This small molecule binds to this protein.
Small molecule (SMILES): CN[C@@H](C)C(=O)N[C@H](C(=O)N1CCC[C@H]1C(=O)Nc1snnc1-c1ccccc1)C1CCCCC1

Binding-site contacts:
Ligand atom N contacts residue LEU75 of chain 1.A at 3.7 Å.
Ligand atom N contacts residue ASP82 of chain 1.A at 2.7 Å (salt-bridge).
Ligand atom C contacts residue TRP91 of chain 1.A at 3.8 Å (hydrophobic).
Ligand atom C35 contacts residue LYS65 of chain 1.A at 3.7 Å.
Ligand atom C34 contacts residue GLY74 of chain 1.A at 3.7 Å.
Ligand atom C34 contacts residue VAL66 of chain 1.A at 3.6 Å (hydrophobic).
Ligand atom C36 contacts residue GLY74 of chain 1.A at 3.5 Å.
Ligand atom CB contacts residue ASP82 of chain 1.A at 3.6 Å.
Ligand atom CB contacts residue TRP78 of chain 1.A at 3.6 Å (hydrophobic).
Ligand atom C contacts residue GLN76 of chain 1.A at 3.6 Å.
Ligand atom O contacts residue GLN76 of chain 1.A at 2.9 Å (h-bond).
Ligand atom O contacts residue GLU87 of chain 1.A at 3.2 Å (salt-bridge).
Ligand atom CG contacts residue TRP91 of chain 1.A at 3.4 Å (hydrophobic).
Ligand atom CA contacts residue GLY74 of chain 1.A at 3.1 Å.
Ligand atom CA contacts residue SER77 of chain 1.A at 3.5 Å.
Ligand atom C33 contacts residue ARG67 of chain 1.A at 3.5 Å.
Ligand atom CA contacts residue ASP82 of chain 1.A at 3.5 Å.
Ligand atom CD contacts residue TRP91 of chain 1.A at 3.6 Å (hydrophobic).
Ligand atom CA contacts residue GLU87 of chain 1.A at 3.7 Å.
Ligand atom O contacts residue LEU75 of chain 1.A at 3.5 Å.
Ligand atom C27 contacts residue GLN76 of chain 1.A at 3.7 Å.
Ligand atom C35 contacts residue GLY74 of chain 1.A at 3.4 Å.
Ligand atom C35 contacts residue LEU75 of chain 1.A at 3.3 Å (hydrophobic).
Ligand atom CA contacts residue GLN76 of chain 1.A at 3.4 Å.
Ligand atom C2 contacts residue SER77 of chain 1.A at 3.8 Å.
Ligand atom N contacts residue GLN76 of chain 1.A at 2.9 Å (h-bond).
Ligand atom CM contacts residue SER77 of chain 1.A at 3.6 Å.
Ligand atom CB contacts residue GLU87 of chain 1.A at 3.5 Å.
Ligand atom C contacts residue GLY74 of chain 1.A at 3.5 Å.
Ligand atom O contacts residue TRP91 of chain 1.A at 3.0 Å (h-bond).
Ligand atom CM contacts residue ASP82 of chain 1.A at 3.3 Å.
Ligand atom C contacts residue GLU87 of chain 1.A at 3.8 Å.
Ligand atom N contacts residue GLU87 of chain 1.A at 3.2 Å (salt-bridge).
Ligand atom CB contacts residue GLY74 of chain 1.A at 3.8 Å.
Ligand atom N28 contacts residue GLN76 of chain 1.A at 3.5 Å (h-bond).
Ligand atom N25 contacts residue GLY74 of chain 1.A at 3.0 Å (h-bond).
Ligand atom C35 contacts residue VAL66 of chain 1.A at 3.4 Å (hydrophobic).
Ligand atom CB contacts residue GLN76 of chain 1.A at 3.6 Å.
Ligand atom C36 contacts residue LEU75 of chain 1.A at 3.6 Å (hydrophobic).
Ligand atom C contacts residue LEU75 of chain 1.A at 3.7 Å (hydrophobic).

Sequence of chain 1.A:
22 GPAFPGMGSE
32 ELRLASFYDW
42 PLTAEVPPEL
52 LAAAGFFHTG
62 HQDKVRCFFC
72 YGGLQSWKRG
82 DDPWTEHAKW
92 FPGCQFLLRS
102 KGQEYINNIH